This protein binds this small molecule.
Small molecule (SMILES): C=CC1=C(C)/C(=C\c2[nH]c(/C=C3\N=C(/C=C4\NC(=O)[C@@H](C)\C4=C/C)C(C)=C3CCC(=O)O)c(CCC(=O)O)c2C)NC1=O

Binding-site contacts:
Ligand atom C4C contacts residue ILE185 of chain 1.B at 3.5 Å (hydrophobic).
Ligand atom CAA contacts residue CYS5 of chain 1.B at 3.2 Å (hydrophobic).
Ligand atom O2B contacts residue ARG231 of chain 1.B at 2.8 Å (salt-bridge).
Ligand atom CBD contacts residue MET151 of chain 1.B at 3.5 Å (hydrophobic).
Ligand atom CGB contacts residue TYR193 of chain 1.B at 3.4 Å (hydrophobic).
Ligand atom C1B contacts residue PRO186 of chain 1.B at 3.4 Å (hydrophobic).
Ligand atom O1B contacts residue ARG231 of chain 1.B at 2.7 Å (salt-bridge).
Ligand atom NB contacts residue HIS237 of chain 1.B at 3.5 Å (h-bond).
Ligand atom OA contacts residue TYR240 of chain 1.B at 3.3 Å.
Ligand atom CGC contacts residue HIS237 of chain 1.B at 3.6 Å.
Ligand atom CAD contacts residue PHE180 of chain 1.B at 3.4 Å (hydrophobic).
Ligand atom CBA contacts residue CYS5 of chain 1.B at 1.8 Å (hydrophobic).
Ligand atom NC contacts residue ASP184 of chain 1.B at 3.2 Å (salt-bridge).
Ligand atom O1C contacts residue SER251 of chain 1.B at 2.8 Å (h-bond).
Ligand atom O2B contacts residue VAL233 of chain 1.B at 3.3 Å.
Ligand atom O2C contacts residue SER249 of chain 1.B at 2.5 Å (h-bond).
Ligand atom CMD contacts residue TYR240 of chain 1.B at 3.5 Å (hydrophobic).
Ligand atom NC contacts residue HIS237 of chain 1.B at 3.1 Å.
Ligand atom CGB contacts residue ARG231 of chain 1.B at 3.4 Å.
Ligand atom O1B contacts residue TYR193 of chain 1.B at 2.6 Å (h-bond).
Ligand atom C1C contacts residue HIS237 of chain 1.B at 3.1 Å.
Ligand atom CBC contacts residue HIS237 of chain 1.B at 3.5 Å.
Ligand atom CGC contacts residue SER249 of chain 1.B at 3.2 Å.
Ligand atom CBD contacts residue PHE180 of chain 1.B at 3.4 Å (hydrophobic).
Ligand atom C4C contacts residue HIS237 of chain 1.B at 3.5 Å.
Ligand atom CMD contacts residue PHE180 of chain 1.B at 3.6 Å (hydrophobic).
Ligand atom CHC contacts residue HIS237 of chain 1.B at 3.4 Å.
Ligand atom CAC contacts residue TYR193 of chain 1.B at 3.4 Å (hydrophobic).
Ligand atom CAB contacts residue TYR193 of chain 1.B at 3.3 Å (hydrophobic).
Ligand atom O2B contacts residue SER234 of chain 1.B at 3.2 Å (h-bond).
Ligand atom CBB contacts residue TYR193 of chain 1.B at 3.3 Å (hydrophobic).
Ligand atom NB contacts residue ASP184 of chain 1.B at 3.0 Å (salt-bridge).
Ligand atom NA contacts residue ASP184 of chain 1.B at 3.0 Å (salt-bridge).
Ligand atom O2C contacts residue HIS237 of chain 1.B at 2.8 Å (h-bond).
Ligand atom C2D contacts residue TYR240 of chain 1.B at 3.5 Å (hydrophobic).
Ligand atom OA contacts residue ASP184 of chain 1.B at 3.1 Å (salt-bridge).
Ligand atom C4B contacts residue HIS237 of chain 1.B at 3.5 Å.
Ligand atom CHB contacts residue PRO186 of chain 1.B at 3.6 Å (hydrophobic).
Ligand atom O1C contacts residue SER249 of chain 1.B at 3.2 Å (h-bond).
Ligand atom C2C contacts residue HIS237 of chain 1.B at 3.5 Å.

Sequence of chain 1.B:
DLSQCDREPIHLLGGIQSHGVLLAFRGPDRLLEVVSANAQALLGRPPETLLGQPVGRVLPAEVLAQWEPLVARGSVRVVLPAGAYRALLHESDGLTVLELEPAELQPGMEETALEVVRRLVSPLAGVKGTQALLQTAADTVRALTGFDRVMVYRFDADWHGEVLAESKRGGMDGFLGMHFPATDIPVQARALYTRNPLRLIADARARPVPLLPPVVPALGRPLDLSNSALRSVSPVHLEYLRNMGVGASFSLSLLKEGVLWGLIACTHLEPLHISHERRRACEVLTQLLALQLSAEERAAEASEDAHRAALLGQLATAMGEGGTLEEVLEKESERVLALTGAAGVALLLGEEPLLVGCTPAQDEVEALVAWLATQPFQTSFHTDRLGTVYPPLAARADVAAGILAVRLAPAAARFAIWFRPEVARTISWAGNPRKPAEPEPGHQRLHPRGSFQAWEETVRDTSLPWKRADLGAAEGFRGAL